Binding-site contacts:
Ligand atom N contacts residue LEU28 of chain 1.B at 3.8 Å.
Ligand atom C11 contacts residue MET97 of chain 1.B at 3.6 Å (hydrophobic).
Ligand atom N2 contacts residue THR94 of chain 1.B at 3.2 Å (h-bond).
Ligand atom N4 contacts residue LEU28 of chain 1.B at 3.6 Å.
Ligand atom C2 contacts residue LEU148 of chain 1.B at 3.5 Å (hydrophobic).
Ligand atom N1 contacts residue GLU95 of chain 1.B at 3.4 Å (salt-bridge).
Ligand atom N contacts residue MET97 of chain 1.B at 3.0 Å (h-bond).
Ligand atom C2 contacts residue ALA48 of chain 1.B at 3.7 Å (hydrophobic).
Ligand atom C7 contacts residue PHE160 of chain 1.B at 3.7 Å (hydrophobic).
Ligand atom C1 contacts residue THR94 of chain 1.B at 3.8 Å.
Ligand atom C contacts residue MET97 of chain 1.B at 3.8 Å (hydrophobic).
Ligand atom C5 contacts residue THR94 of chain 1.B at 3.7 Å.
Ligand atom N1 contacts residue TYR96 of chain 1.B at 3.8 Å.
Ligand atom S contacts residue LEU148 of chain 1.B at 3.5 Å.
Ligand atom C14 contacts residue LEU28 of chain 1.B at 3.7 Å (hydrophobic).
Ligand atom CL contacts residue ILE92 of chain 1.B at 3.3 Å.
Ligand atom CL contacts residue LYS50 of chain 1.B at 3.8 Å.
Ligand atom C8 contacts residue LYS50 of chain 1.B at 3.6 Å.
Ligand atom C12 contacts residue GLY100 of chain 1.B at 3.4 Å.
Ligand atom C7 contacts residue LYS50 of chain 1.B at 3.4 Å.
Ligand atom CL contacts residue ALA48 of chain 1.B at 3.6 Å.
Ligand atom C16 contacts residue ASN99 of chain 1.B at 3.7 Å.
Ligand atom C12 contacts residue MET97 of chain 1.B at 3.3 Å (hydrophobic).
Ligand atom C8 contacts residue PHE160 of chain 1.B at 3.6 Å (hydrophobic).
Ligand atom C1 contacts residue GLU95 of chain 1.B at 3.2 Å.
Ligand atom C17 contacts residue ASN99 of chain 1.B at 3.3 Å.
Ligand atom C1 contacts residue ALA48 of chain 1.B at 3.4 Å (hydrophobic).
Ligand atom N1 contacts residue MET97 of chain 1.B at 3.1 Å (h-bond).
Ligand atom CL contacts residue THR94 of chain 1.B at 3.3 Å.
Ligand atom C16 contacts residue GLY100 of chain 1.B at 3.6 Å.
Ligand atom C11 contacts residue LEU28 of chain 1.B at 3.3 Å (hydrophobic).
Ligand atom N contacts residue TYR96 of chain 1.B at 3.7 Å.
Ligand atom C6 contacts residue LYS50 of chain 1.B at 3.7 Å.
Ligand atom C11 contacts residue GLY100 of chain 1.B at 3.6 Å.
Ligand atom C12 contacts residue LEU28 of chain 1.B at 3.5 Å (hydrophobic).
Ligand atom C10 contacts residue SER158 of chain 1.B at 3.2 Å.
Ligand atom O contacts residue VAL36 of chain 1.B at 3.5 Å.
Ligand atom C13 contacts residue GLY100 of chain 1.B at 3.6 Å.
Ligand atom C16 contacts residue ALA98 of chain 1.B at 3.2 Å (hydrophobic).
Ligand atom N1 contacts residue ALA48 of chain 1.B at 3.8 Å.

Sequence of chain 1.B:
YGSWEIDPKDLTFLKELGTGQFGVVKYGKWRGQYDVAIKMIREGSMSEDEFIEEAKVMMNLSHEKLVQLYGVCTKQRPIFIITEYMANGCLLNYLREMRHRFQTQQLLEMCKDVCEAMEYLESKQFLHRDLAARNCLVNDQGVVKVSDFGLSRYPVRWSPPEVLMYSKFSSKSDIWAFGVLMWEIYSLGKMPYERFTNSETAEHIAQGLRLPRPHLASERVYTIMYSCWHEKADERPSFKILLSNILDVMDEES

A protein and the small-molecule ligand that binds it are described below.
Small molecule (SMILES): Cc1nc(Nc2ncc(C(=O)Nc3c(C)cccc3Cl)s2)cc(N2CCN(CCO)CC2)n1